Binding-site contacts:
Ligand atom C24 contacts residue PTY1 of chain 1.AA at 4.3 Å.
Ligand atom C7 contacts residue CLR1 of chain 1.EA at 3.7 Å.
Ligand atom C25 contacts residue LEU226 of chain 1.D at 4.2 Å (hydrophobic).
Ligand atom C21 contacts residue TYR233 of chain 1.D at 4.1 Å (hydrophobic).
Ligand atom C2 contacts residue PTY1 of chain 1.AA at 4.4 Å.
Ligand atom C20 contacts residue PTY1 of chain 1.AA at 3.7 Å.
Ligand atom C21 contacts residue TYR230 of chain 1.D at 3.5 Å (hydrophobic).
Ligand atom C11 contacts residue LEU101 of chain 1.D at 4.4 Å (hydrophobic).
Ligand atom C27 contacts residue PHE116 of chain 1.D at 4.0 Å (hydrophobic).
Ligand atom C16 contacts residue TYR233 of chain 1.D at 3.9 Å (hydrophobic).
Ligand atom C15 contacts residue CLR1 of chain 1.EA at 4.2 Å.
Ligand atom C27 contacts residue PTY1 of chain 1.AA at 3.5 Å.
Ligand atom C24 contacts residue TYR230 of chain 1.D at 4.1 Å (hydrophobic).
Ligand atom C11 contacts residue PTY1 of chain 1.AA at 3.1 Å.
Ligand atom C1 contacts residue PTY1 of chain 1.AA at 3.9 Å.
Ligand atom C14 contacts residue TYR233 of chain 1.D at 4.4 Å (hydrophobic).
Ligand atom C15 contacts residue TYR233 of chain 1.D at 4.1 Å (hydrophobic).
Ligand atom C9 contacts residue PTY1 of chain 1.AA at 4.5 Å.
Ligand atom C12 contacts residue LEU101 of chain 1.D at 4.4 Å (hydrophobic).
Ligand atom C23 contacts residue ILE229 of chain 1.D at 4.4 Å (hydrophobic).
Ligand atom C17 contacts residue TYR233 of chain 1.D at 4.1 Å (hydrophobic).
Ligand atom C6 contacts residue CLR1 of chain 1.EA at 4.3 Å.
Ligand atom C27 contacts residue LEU226 of chain 1.D at 4.4 Å (hydrophobic).
Ligand atom C21 contacts residue PTY1 of chain 1.AA at 3.5 Å.
Ligand atom C12 contacts residue PTY1 of chain 1.AA at 3.6 Å.
Ligand atom C22 contacts residue ILE229 of chain 1.D at 4.0 Å (hydrophobic).
Ligand atom C25 contacts residue PTY1 of chain 1.AA at 4.5 Å.

Sequence of chain 1.D:
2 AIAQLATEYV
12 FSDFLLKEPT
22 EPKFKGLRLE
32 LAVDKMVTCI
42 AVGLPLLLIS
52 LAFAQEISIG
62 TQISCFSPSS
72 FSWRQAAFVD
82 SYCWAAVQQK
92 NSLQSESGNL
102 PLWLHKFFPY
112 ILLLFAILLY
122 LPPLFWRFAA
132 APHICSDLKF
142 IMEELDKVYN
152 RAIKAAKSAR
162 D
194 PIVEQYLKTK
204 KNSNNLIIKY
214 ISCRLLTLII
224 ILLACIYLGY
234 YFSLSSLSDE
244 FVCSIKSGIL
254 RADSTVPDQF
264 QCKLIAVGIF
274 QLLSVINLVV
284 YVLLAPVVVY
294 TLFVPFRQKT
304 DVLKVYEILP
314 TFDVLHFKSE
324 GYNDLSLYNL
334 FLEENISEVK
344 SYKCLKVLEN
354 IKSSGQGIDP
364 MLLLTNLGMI

The small molecule below binds the protein below.
Small molecule (SMILES): CC(C)CCC[C@@H](C)[C@H]1CC[C@H]2[C@@H]3CC=C4C[C@@H](O)CC[C@]4(C)[C@H]3CC[C@]12C